This small molecule binds to this protein.
Small molecule (SMILES): O=C(O)[C@H]1O[C@H](O)[C@H](O)[C@@H](O)[C@@H]1O

Sequence of chain 1.A:
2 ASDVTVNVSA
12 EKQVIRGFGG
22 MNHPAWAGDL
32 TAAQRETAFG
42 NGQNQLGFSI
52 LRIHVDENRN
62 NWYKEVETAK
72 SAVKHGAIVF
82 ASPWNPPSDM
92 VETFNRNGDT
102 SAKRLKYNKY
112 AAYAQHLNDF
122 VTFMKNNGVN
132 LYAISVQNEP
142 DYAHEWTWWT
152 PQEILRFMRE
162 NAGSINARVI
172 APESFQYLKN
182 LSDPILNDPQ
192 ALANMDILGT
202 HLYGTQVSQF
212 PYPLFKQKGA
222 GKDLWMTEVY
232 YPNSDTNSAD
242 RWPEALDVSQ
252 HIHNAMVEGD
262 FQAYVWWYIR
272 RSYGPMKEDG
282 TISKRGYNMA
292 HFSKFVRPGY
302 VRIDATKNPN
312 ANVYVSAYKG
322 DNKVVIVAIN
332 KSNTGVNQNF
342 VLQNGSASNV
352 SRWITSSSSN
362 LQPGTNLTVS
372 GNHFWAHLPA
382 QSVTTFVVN

Binding-site contacts:
Ligand atom O4 contacts residue LEU368 of chain 1.A at 4.0 Å.
Ligand atom O5 contacts residue ALA377 of chain 1.A at 4.1 Å.
Ligand atom O1 contacts residue ALA377 of chain 1.A at 4.1 Å.
Ligand atom O5 contacts residue HIS378 of chain 1.A at 3.4 Å.
Ligand atom C6 contacts residue HIS378 of chain 1.A at 3.6 Å.
Ligand atom C2 contacts residue TRP376 of chain 1.A at 3.7 Å (hydrophobic).
Ligand atom C1 contacts residue ASN338 of chain 1.A at 4.0 Å.
Ligand atom O6B contacts residue ALA377 of chain 1.A at 3.6 Å.
Ligand atom C5 contacts residue HIS378 of chain 1.A at 4.1 Å.
Ligand atom C1 contacts residue TRP376 of chain 1.A at 4.0 Å (hydrophobic).
Ligand atom C6 contacts residue ARG353 of chain 1.A at 3.4 Å.
Ligand atom O5 contacts residue ASN338 of chain 1.A at 4.0 Å.
Ligand atom C4 contacts residue LEU368 of chain 1.A at 4.0 Å (hydrophobic).
Ligand atom O6B contacts residue HIS378 of chain 1.A at 2.7 Å (h-bond).
Ligand atom O6A contacts residue ARG353 of chain 1.A at 3.1 Å (salt-bridge).
Ligand atom O6A contacts residue HIS378 of chain 1.A at 4.2 Å.
Ligand atom O1 contacts residue TRP376 of chain 1.A at 4.3 Å.
Ligand atom O1 contacts residue ASN338 of chain 1.A at 2.9 Å (h-bond).
Ligand atom O2 contacts residue TRP376 of chain 1.A at 3.6 Å.
Ligand atom C2 contacts residue ALA377 of chain 1.A at 4.2 Å (hydrophobic).
Ligand atom C1 contacts residue HIS378 of chain 1.A at 3.7 Å.
Ligand atom O1 contacts residue HIS378 of chain 1.A at 4.2 Å.
Ligand atom C1 contacts residue ALA377 of chain 1.A at 3.7 Å (hydrophobic).
Ligand atom O6B contacts residue ARG353 of chain 1.A at 3.0 Å (salt-bridge).